Sequence of chain 1.B:
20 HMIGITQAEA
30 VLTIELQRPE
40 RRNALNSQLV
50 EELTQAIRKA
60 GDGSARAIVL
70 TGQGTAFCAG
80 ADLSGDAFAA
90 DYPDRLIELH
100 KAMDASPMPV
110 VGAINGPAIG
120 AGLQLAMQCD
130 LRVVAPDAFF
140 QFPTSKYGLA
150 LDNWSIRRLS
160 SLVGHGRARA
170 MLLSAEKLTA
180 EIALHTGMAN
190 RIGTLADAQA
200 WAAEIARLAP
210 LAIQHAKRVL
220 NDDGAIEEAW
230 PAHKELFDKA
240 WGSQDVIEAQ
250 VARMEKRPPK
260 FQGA

Binding-site contacts:
Ligand atom F57 contacts residue LEU95 of chain 1.B at 3.6 Å.
Ligand atom C13 contacts residue GLN123 of chain 1.B at 3.6 Å.
Ligand atom F57 contacts residue GLN123 of chain 1.B at 3.2 Å.
Ligand atom O40 contacts residue PHE236 of chain 1.B at 3.8 Å.
Ligand atom O40 contacts residue LYS233 of chain 1.B at 3.8 Å.
Ligand atom F56 contacts residue LEU95 of chain 1.B at 3.7 Å.
Ligand atom N6 contacts residue ASP151 of chain 1.B at 3.7 Å.
Ligand atom C8 contacts residue GLN127 of chain 1.B at 3.8 Å.
Ligand atom C3 contacts residue ASP151 of chain 1.B at 3.4 Å.
Ligand atom C11 contacts residue HIS99 of chain 1.B at 3.8 Å.
Ligand atom F58 contacts residue HIS99 of chain 1.B at 4.0 Å.
Ligand atom C10 contacts residue HIS99 of chain 1.B at 4.0 Å.
Ligand atom N21 contacts residue ILE96 of chain 1.B at 4.0 Å.
Ligand atom C9 contacts residue TRP153 of chain 1.B at 4.0 Å (hydrophobic).
Ligand atom C32 contacts residue ASP103 of chain 1.B at 3.6 Å.
Ligand atom O42 contacts residue ALA228 of chain 1.B at 4.0 Å.
Ligand atom C33 contacts residue ASP103 of chain 1.B at 4.0 Å.
Ligand atom C41 contacts residue LYS233 of chain 1.B at 4.0 Å.
Ligand atom C13 contacts residue LEU95 of chain 1.B at 3.9 Å (hydrophobic).
Ligand atom N4 contacts residue ASP151 of chain 1.B at 3.3 Å.
Ligand atom C2 contacts residue ASP151 of chain 1.B at 4.0 Å.
Ligand atom C9 contacts residue GLN127 of chain 1.B at 3.4 Å.
Ligand atom C1 contacts residue ASP151 of chain 1.B at 3.5 Å.
Ligand atom F57 contacts residue ASP151 of chain 1.B at 3.9 Å.
Ligand atom C8 contacts residue TRP153 of chain 1.B at 3.5 Å (hydrophobic).
Ligand atom C10 contacts residue GLN127 of chain 1.B at 4.0 Å.
Ligand atom F58 contacts residue LEU95 of chain 1.B at 3.6 Å.
Ligand atom C41 contacts residue ALA228 of chain 1.B at 3.7 Å (hydrophobic).
Ligand atom C41 contacts residue PHE236 of chain 1.B at 3.5 Å (hydrophobic).
Ligand atom O42 contacts residue PHE236 of chain 1.B at 3.8 Å.
Ligand atom C5 contacts residue ASP151 of chain 1.B at 3.6 Å.
Ligand atom F56 contacts residue GLN123 of chain 1.B at 3.0 Å.
Ligand atom C2 contacts residue HIS99 of chain 1.B at 3.8 Å.
Ligand atom F56 contacts residue HIS99 of chain 1.B at 3.0 Å.
Ligand atom C18 contacts residue ASP151 of chain 1.B at 3.6 Å.
Ligand atom C17 contacts residue ASP151 of chain 1.B at 3.6 Å.
Ligand atom C12 contacts residue HIS99 of chain 1.B at 3.8 Å.
Ligand atom C20 contacts residue ILE96 of chain 1.B at 4.0 Å (hydrophobic).
Ligand atom C3 contacts residue GLN123 of chain 1.B at 3.9 Å.
Ligand atom N19 contacts residue ASP151 of chain 1.B at 3.3 Å (salt-bridge).

A small-molecule ligand and the protein it binds are described below.
Small molecule (SMILES): CCc1ccc([C@H]2C[C@@H](C(F)(F)F)n3ncc(C(=O)NCc4ccc5c(c4)OCO5)c3N2)cc1